The small molecule below binds the protein below.
Small molecule (SMILES): NCC(=O)O

Binding-site contacts:
Ligand atom OXT contacts residue ILE53 of chain 1.B at 4.5 Å.
Ligand atom C contacts residue ARG114 of chain 1.B at 3.9 Å.
Ligand atom O contacts residue ARG114 of chain 1.B at 2.9 Å (salt-bridge).
Ligand atom CA contacts residue ARG114 of chain 1.B at 4.2 Å.
Ligand atom C contacts residue TYR115 of chain 1.B at 3.9 Å (hydrophobic).
Ligand atom OXT contacts residue ASP84 of chain 1.B at 3.9 Å.
Ligand atom CA contacts residue VAL13 of chain 1.B at 3.6 Å (hydrophobic).
Ligand atom O contacts residue TYR115 of chain 1.B at 3.5 Å (h-bond).
Ligand atom O contacts residue ASP84 of chain 1.B at 2.8 Å (salt-bridge).
Ligand atom OXT contacts residue PRO83 of chain 1.B at 3.6 Å.
Ligand atom CA contacts residue TYR115 of chain 1.B at 4.2 Å (hydrophobic).
Ligand atom C contacts residue ASP84 of chain 1.B at 3.8 Å.
Ligand atom N contacts residue VAL13 of chain 1.B at 4.2 Å.
Ligand atom N contacts residue ILE53 of chain 1.B at 4.2 Å.

Sequence of chain 1.B:
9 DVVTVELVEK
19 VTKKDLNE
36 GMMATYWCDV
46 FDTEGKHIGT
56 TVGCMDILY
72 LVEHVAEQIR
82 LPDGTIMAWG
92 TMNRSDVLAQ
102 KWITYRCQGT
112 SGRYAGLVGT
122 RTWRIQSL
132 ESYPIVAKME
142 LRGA